Sequence of chain 1.D:
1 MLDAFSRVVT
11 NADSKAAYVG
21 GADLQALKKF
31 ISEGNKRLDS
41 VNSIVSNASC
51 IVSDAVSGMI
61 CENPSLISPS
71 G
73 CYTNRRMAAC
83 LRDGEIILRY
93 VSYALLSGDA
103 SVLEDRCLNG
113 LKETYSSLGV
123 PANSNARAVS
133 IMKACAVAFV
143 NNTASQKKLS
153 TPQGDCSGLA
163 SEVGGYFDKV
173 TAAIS

Sequence of chain 1.B:
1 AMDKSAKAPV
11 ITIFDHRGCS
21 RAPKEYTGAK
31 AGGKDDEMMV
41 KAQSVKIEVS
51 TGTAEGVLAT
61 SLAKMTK

Sequence of chain 1.C:
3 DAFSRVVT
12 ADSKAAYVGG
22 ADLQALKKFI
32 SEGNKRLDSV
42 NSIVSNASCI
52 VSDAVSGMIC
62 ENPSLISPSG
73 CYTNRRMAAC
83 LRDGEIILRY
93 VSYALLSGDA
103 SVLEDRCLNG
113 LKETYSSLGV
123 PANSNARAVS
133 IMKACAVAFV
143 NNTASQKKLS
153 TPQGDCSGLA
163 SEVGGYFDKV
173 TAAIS

Sequence of chain 1.A:
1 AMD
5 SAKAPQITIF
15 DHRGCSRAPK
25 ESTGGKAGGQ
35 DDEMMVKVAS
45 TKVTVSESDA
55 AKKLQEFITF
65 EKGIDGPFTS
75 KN

This protein binds this small molecule.
Small molecule (SMILES): C=CC1=C(C)[C@@H](CC2=N/C(=C\c3[nH]c(/C=C4\NC(=O)C(C)=C4C=C)c(C)c3CCC(=O)O)C(CCC(=O)O)=C2C)NC1=O

Binding-site contacts:
Ligand atom CGC contacts residue LYS41 of chain 1.B at 3.5 Å.
Ligand atom CMA contacts residue SER20 of chain 1.B at 3.5 Å.
Ligand atom C3A contacts residue CYS19 of chain 1.B at 2.7 Å (hydrophobic).
Ligand atom C3D contacts residue PRO23 of chain 1.B at 3.5 Å (hydrophobic).
Ligand atom CAC contacts residue GLU25 of chain 1.B at 3.5 Å.
Ligand atom CMD contacts residue GLU37 of chain 1.B at 3.5 Å.
Ligand atom CBB contacts residue ILE67 of chain 1.C at 3.6 Å (hydrophobic).
Ligand atom CBA contacts residue CYS19 of chain 1.B at 2.8 Å (hydrophobic).
Ligand atom O2B contacts residue ARG21 of chain 1.B at 3.0 Å (salt-bridge).
Ligand atom O1C contacts residue LYS41 of chain 1.B at 2.8 Å (salt-bridge).
Ligand atom OD contacts residue TYR26 of chain 1.B at 3.0 Å (h-bond).
Ligand atom CBA contacts residue ASN76 of chain 1.A at 3.5 Å.
Ligand atom OD contacts residue GLU25 of chain 1.B at 3.2 Å (salt-bridge).
Ligand atom OD contacts residue PRO23 of chain 1.B at 3.6 Å.
Ligand atom CHA contacts residue CYS19 of chain 1.B at 3.3 Å (hydrophobic).
Ligand atom C2C contacts residue GLU25 of chain 1.B at 3.5 Å.
Ligand atom CMB contacts residue ILE67 of chain 1.C at 3.5 Å (hydrophobic).
Ligand atom CHC contacts residue PHE14 of chain 1.B at 3.6 Å (hydrophobic).
Ligand atom O2C contacts residue PHE14 of chain 1.B at 3.3 Å.
Ligand atom C4D contacts residue MET39 of chain 1.B at 3.6 Å (hydrophobic).
Ligand atom CAD contacts residue MET39 of chain 1.B at 3.6 Å (hydrophobic).
Ligand atom CAD contacts residue MET38 of chain 1.B at 3.5 Å (hydrophobic).
Ligand atom OA contacts residue SER65 of chain 1.C at 3.6 Å.
Ligand atom ND contacts residue GLU25 of chain 1.B at 2.8 Å (salt-bridge).
Ligand atom CAA contacts residue CYS19 of chain 1.B at 1.8 Å (hydrophobic).
Ligand atom C1C contacts residue ARG21 of chain 1.B at 3.5 Å.
Ligand atom CBA contacts residue PHE64 of chain 1.A at 3.5 Å (hydrophobic).
Ligand atom OA contacts residue SER68 of chain 1.C at 3.4 Å.
Ligand atom C4A contacts residue CYS19 of chain 1.B at 3.2 Å (hydrophobic).
Ligand atom CMC contacts residue MET39 of chain 1.B at 3.5 Å (hydrophobic).
Ligand atom OD contacts residue LYS24 of chain 1.B at 3.2 Å (salt-bridge).
Ligand atom C4D contacts residue PRO23 of chain 1.B at 3.5 Å (hydrophobic).
Ligand atom C4A contacts residue ARG21 of chain 1.B at 3.5 Å.
Ligand atom CHB contacts residue ARG21 of chain 1.B at 3.4 Å.
Ligand atom CBD contacts residue ASP36 of chain 1.B at 3.6 Å.
Ligand atom CGC contacts residue PHE14 of chain 1.B at 3.5 Å (hydrophobic).
Ligand atom C3C contacts residue GLU25 of chain 1.B at 3.6 Å.
Ligand atom O2C contacts residue LYS41 of chain 1.B at 3.6 Å (salt-bridge).
Ligand atom O1B contacts residue ARG21 of chain 1.B at 2.9 Å (salt-bridge).
Ligand atom CGB contacts residue ARG21 of chain 1.B at 3.6 Å.